Binding-site contacts:
Ligand atom C8 contacts residue SER47 of chain 1.D at 4.4 Å.
Ligand atom C5 contacts residue ASN48 of chain 1.D at 3.7 Å.
Ligand atom C1 contacts residue TYR15 of chain 1.D at 3.5 Å (hydrophobic).
Ligand atom C8 contacts residue PHE46 of chain 1.D at 4.2 Å (hydrophobic).
Ligand atom O5 contacts residue TYR15 of chain 1.D at 3.2 Å.
Ligand atom O5 contacts residue ASN48 of chain 1.D at 2.4 Å (h-bond).
Ligand atom C8 contacts residue ASN48 of chain 1.D at 3.5 Å.
Ligand atom N2 contacts residue ASN48 of chain 1.D at 2.9 Å (h-bond).
Ligand atom C2 contacts residue ASN48 of chain 1.D at 2.5 Å.
Ligand atom O7 contacts residue ASN48 of chain 1.D at 3.2 Å (h-bond).
Ligand atom C6 contacts residue TYR15 of chain 1.D at 4.1 Å (hydrophobic).
Ligand atom C3 contacts residue ASN48 of chain 1.D at 3.8 Å.
Ligand atom C4 contacts residue ASN48 of chain 1.D at 4.2 Å.
Ligand atom C7 contacts residue ASN48 of chain 1.D at 3.0 Å.
Ligand atom C5 contacts residue TYR15 of chain 1.D at 3.4 Å (hydrophobic).
Ligand atom C8 contacts residue ASN17 of chain 1.D at 3.5 Å.
Ligand atom C1 contacts residue ASN48 of chain 1.D at 1.4 Å.

This protein binds this small molecule.
Small molecule (SMILES): CC(=O)N[C@@H]1[C@@H](O)[C@H](O)[C@@H](CO)O[C@H]1O

Sequence of chain 1.D:
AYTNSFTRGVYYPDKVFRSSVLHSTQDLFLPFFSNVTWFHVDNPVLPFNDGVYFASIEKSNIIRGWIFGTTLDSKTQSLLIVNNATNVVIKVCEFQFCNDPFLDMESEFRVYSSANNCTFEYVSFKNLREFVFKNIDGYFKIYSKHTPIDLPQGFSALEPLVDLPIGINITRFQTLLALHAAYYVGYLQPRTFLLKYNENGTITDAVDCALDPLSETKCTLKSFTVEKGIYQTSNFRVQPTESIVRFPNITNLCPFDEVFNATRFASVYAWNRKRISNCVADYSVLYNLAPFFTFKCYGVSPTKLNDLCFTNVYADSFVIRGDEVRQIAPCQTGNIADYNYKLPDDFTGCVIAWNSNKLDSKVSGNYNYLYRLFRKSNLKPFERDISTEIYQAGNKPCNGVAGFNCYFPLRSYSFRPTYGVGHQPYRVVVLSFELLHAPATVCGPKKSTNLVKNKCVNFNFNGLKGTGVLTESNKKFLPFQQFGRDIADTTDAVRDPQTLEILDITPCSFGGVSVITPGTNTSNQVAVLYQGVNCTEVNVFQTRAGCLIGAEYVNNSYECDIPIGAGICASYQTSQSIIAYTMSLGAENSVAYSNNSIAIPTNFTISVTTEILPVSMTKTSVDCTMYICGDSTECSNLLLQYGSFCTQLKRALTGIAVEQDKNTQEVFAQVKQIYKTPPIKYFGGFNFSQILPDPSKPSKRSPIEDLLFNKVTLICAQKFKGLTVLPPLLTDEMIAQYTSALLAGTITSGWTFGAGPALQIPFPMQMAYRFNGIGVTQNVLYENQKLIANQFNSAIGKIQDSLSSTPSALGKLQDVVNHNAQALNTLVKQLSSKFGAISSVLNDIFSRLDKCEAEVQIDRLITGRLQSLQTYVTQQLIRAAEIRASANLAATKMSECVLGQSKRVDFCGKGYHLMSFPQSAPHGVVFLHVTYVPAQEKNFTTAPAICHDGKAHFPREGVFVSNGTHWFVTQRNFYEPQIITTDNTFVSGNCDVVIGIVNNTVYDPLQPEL